Binding-site contacts:
Ligand atom C contacts residue LEU286 of chain 5.T at 3.8 Å (hydrophobic).
Ligand atom CG contacts residue HIS277 of chain 5.T at 3.8 Å.
Ligand atom CD contacts residue TYR273 of chain 5.T at 3.3 Å (hydrophobic).
Ligand atom N contacts residue TYR273 of chain 5.T at 3.9 Å.
Ligand atom CD contacts residue HIS277 of chain 5.T at 3.9 Å.
Ligand atom CG2 contacts residue PHE278 of chain 5.T at 3.7 Å (hydrophobic).
Ligand atom CD1 contacts residue TYR94 of chain 5.T at 3.5 Å (hydrophobic).
Ligand atom C contacts residue THR235 of chain 5.T at 3.6 Å.
Ligand atom N contacts residue THR235 of chain 5.T at 3.9 Å.
Ligand atom CG2 contacts residue ASN281 of chain 5.T at 3.6 Å.
Ligand atom O contacts residue LEU286 of chain 5.T at 3.2 Å.
Ligand atom CB contacts residue ASP233 of chain 5.T at 3.0 Å.
Ligand atom CB contacts residue LEU286 of chain 5.T at 3.9 Å (hydrophobic).
Ligand atom CB contacts residue TYR238 of chain 5.T at 3.6 Å (hydrophobic).
Ligand atom O contacts residue THR235 of chain 5.T at 3.0 Å (h-bond).
Ligand atom O contacts residue LYS234 of chain 5.T at 3.6 Å.
Ligand atom CB contacts residue HIS277 of chain 5.T at 3.7 Å.
Ligand atom N contacts residue THR235 of chain 5.T at 3.5 Å (h-bond).
Ligand atom CA contacts residue ASN227 of chain 5.T at 3.7 Å.
Ligand atom CD1 contacts residue TYR91 of chain 5.T at 3.9 Å (hydrophobic).
Ligand atom O contacts residue ASN227 of chain 5.T at 3.6 Å.
Ligand atom O contacts residue THR235 of chain 5.T at 3.1 Å (h-bond).
Ligand atom CG2 contacts residue LEU286 of chain 5.T at 3.7 Å (hydrophobic).
Ligand atom O contacts residue HIS277 of chain 5.T at 3.4 Å.
Ligand atom CG2 contacts residue HIS277 of chain 5.T at 3.3 Å.
Ligand atom C contacts residue ASN281 of chain 5.T at 3.8 Å.
Ligand atom O contacts residue TYR94 of chain 5.T at 2.9 Å.
Ligand atom CA contacts residue THR235 of chain 5.T at 3.6 Å.
Ligand atom C contacts residue TYR94 of chain 5.T at 4.0 Å (hydrophobic).
Ligand atom C contacts residue THR235 of chain 5.T at 3.6 Å.
Ligand atom CG1 contacts residue TYR94 of chain 5.T at 3.8 Å (hydrophobic).
Ligand atom N contacts residue ASN227 of chain 5.T at 3.0 Å (h-bond).
Ligand atom CG contacts residue ASP233 of chain 5.T at 3.0 Å.
Ligand atom CG contacts residue LYS234 of chain 5.T at 3.3 Å.
Ligand atom CG contacts residue TYR273 of chain 5.T at 3.6 Å (hydrophobic).
Ligand atom CG2 contacts residue GLU236 of chain 5.T at 3.3 Å.
Ligand atom O contacts residue ASN281 of chain 5.T at 2.6 Å (h-bond).
Ligand atom C contacts residue THR235 of chain 5.T at 3.6 Å.
Ligand atom C contacts residue ASN227 of chain 5.T at 3.5 Å.
Ligand atom CG1 contacts residue VAL280 of chain 5.T at 4.0 Å (hydrophobic).

Sequence of chain 5.T:
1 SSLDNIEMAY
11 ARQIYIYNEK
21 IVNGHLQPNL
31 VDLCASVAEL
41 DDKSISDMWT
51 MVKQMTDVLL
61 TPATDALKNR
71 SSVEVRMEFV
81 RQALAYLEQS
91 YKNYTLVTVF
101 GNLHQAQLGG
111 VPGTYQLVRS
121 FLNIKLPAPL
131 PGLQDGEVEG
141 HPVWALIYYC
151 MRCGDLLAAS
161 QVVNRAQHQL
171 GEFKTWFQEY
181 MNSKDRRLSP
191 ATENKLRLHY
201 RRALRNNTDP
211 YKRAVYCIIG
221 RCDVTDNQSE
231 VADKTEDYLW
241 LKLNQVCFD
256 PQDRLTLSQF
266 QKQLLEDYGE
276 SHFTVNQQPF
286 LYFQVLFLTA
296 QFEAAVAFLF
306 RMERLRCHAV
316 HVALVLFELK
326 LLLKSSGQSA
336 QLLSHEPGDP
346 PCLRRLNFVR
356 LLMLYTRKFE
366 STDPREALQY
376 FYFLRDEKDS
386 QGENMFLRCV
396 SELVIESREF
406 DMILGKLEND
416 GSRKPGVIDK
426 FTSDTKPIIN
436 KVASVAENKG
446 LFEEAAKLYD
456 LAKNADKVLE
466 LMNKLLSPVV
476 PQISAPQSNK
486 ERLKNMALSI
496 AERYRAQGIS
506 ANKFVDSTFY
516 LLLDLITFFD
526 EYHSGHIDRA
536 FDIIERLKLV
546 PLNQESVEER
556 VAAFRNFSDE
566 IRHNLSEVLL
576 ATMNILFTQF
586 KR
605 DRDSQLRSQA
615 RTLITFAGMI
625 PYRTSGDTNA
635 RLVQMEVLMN

A small-molecule ligand and the protein it binds are described below.
Small molecule (SMILES): CC[C@H](C)[C@H](NC(=O)[C@H](CO)NC(=O)[C@H](CCCN=C(N)N)NC(=O)[C@@H](NC(=O)[C@@H]1CCCN1C(=O)[C@@H]1CCCN1C(=O)[C@H](C)N)C(C)C)C(=O)N[C@H](C=O)Cc1ccc(O)cc1